Binding-site contacts:
Ligand atom N1 contacts residue VAL202 of chain 1.A at 3.7 Å.
Ligand atom N1 contacts residue GLN181 of chain 1.A at 4.0 Å.
Ligand atom C4 contacts residue VAL202 of chain 1.A at 3.9 Å (hydrophobic).
Ligand atom C2 contacts residue MET204 of chain 1.A at 3.9 Å (hydrophobic).
Ligand atom C8 contacts residue PHE238 of chain 1.A at 3.9 Å (hydrophobic).
Ligand atom C2 contacts residue PHE182 of chain 1.A at 3.8 Å (hydrophobic).
Ligand atom C5 contacts residue GLY108 of chain 1.A at 3.6 Å.
Ligand atom N9 contacts residue SER106 of chain 1.A at 4.0 Å.
Ligand atom C2 contacts residue GLU203 of chain 1.A at 4.0 Å.
Ligand atom C8 contacts residue ASP228 of chain 1.A at 3.5 Å.
Ligand atom N7 contacts residue SER227 of chain 1.A at 3.9 Å.
Ligand atom C2 contacts residue GLN181 of chain 1.A at 3.6 Å.
Ligand atom N6 contacts residue ASP228 of chain 1.A at 3.0 Å (salt-bridge).
Ligand atom N1 contacts residue MET183 of chain 1.A at 3.1 Å (h-bond).
Ligand atom C5 contacts residue ASP228 of chain 1.A at 3.8 Å.
Ligand atom C6 contacts residue ASP228 of chain 1.A at 3.9 Å.
Ligand atom N7 contacts residue GLY108 of chain 1.A at 3.3 Å (h-bond).
Ligand atom C2 contacts residue MET183 of chain 1.A at 3.9 Å (hydrophobic).
Ligand atom N3 contacts residue GLU203 of chain 1.A at 3.3 Å.
Ligand atom N3 contacts residue MET204 of chain 1.A at 3.5 Å.
Ligand atom C8 contacts residue ALA107 of chain 1.A at 3.4 Å (hydrophobic).
Ligand atom N6 contacts residue MET183 of chain 1.A at 3.2 Å (h-bond).
Ligand atom N6 contacts residue GLN234 of chain 1.A at 3.2 Å (h-bond).
Ligand atom C4 contacts residue GLU203 of chain 1.A at 3.9 Å.
Ligand atom N3 contacts residue VAL202 of chain 1.A at 4.0 Å.
Ligand atom N7 contacts residue ASP228 of chain 1.A at 2.7 Å (salt-bridge).
Ligand atom C5 contacts residue PHE182 of chain 1.A at 3.4 Å (hydrophobic).
Ligand atom C8 contacts residue GLY108 of chain 1.A at 3.6 Å.
Ligand atom N9 contacts residue ALA107 of chain 1.A at 3.9 Å.
Ligand atom C4 contacts residue PHE182 of chain 1.A at 4.0 Å (hydrophobic).
Ligand atom N7 contacts residue PHE182 of chain 1.A at 3.6 Å.
Ligand atom N6 contacts residue GLY108 of chain 1.A at 3.9 Å.
Ligand atom N1 contacts residue PHE182 of chain 1.A at 3.7 Å.
Ligand atom N7 contacts residue ALA107 of chain 1.A at 3.4 Å.
Ligand atom C6 contacts residue PHE182 of chain 1.A at 3.5 Å (hydrophobic).
Ligand atom C6 contacts residue VAL202 of chain 1.A at 4.0 Å (hydrophobic).
Ligand atom C6 contacts residue MET183 of chain 1.A at 3.9 Å (hydrophobic).
Ligand atom C8 contacts residue SER227 of chain 1.A at 3.6 Å.
Ligand atom N6 contacts residue PHE182 of chain 1.A at 3.7 Å.
Ligand atom C8 contacts residue SER106 of chain 1.A at 4.0 Å.

Sequence of chain 1.A:
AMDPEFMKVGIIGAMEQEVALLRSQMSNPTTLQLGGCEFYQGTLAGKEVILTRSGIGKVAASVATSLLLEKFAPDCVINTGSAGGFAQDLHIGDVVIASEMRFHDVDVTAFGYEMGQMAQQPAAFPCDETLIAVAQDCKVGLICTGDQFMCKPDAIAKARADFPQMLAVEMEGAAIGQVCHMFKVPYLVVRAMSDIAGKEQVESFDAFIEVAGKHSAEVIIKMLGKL

The protein below binds the small molecule below.
Small molecule (SMILES): Nc1ncnc2[nH]cnc12